Sequence of chain 1.C:
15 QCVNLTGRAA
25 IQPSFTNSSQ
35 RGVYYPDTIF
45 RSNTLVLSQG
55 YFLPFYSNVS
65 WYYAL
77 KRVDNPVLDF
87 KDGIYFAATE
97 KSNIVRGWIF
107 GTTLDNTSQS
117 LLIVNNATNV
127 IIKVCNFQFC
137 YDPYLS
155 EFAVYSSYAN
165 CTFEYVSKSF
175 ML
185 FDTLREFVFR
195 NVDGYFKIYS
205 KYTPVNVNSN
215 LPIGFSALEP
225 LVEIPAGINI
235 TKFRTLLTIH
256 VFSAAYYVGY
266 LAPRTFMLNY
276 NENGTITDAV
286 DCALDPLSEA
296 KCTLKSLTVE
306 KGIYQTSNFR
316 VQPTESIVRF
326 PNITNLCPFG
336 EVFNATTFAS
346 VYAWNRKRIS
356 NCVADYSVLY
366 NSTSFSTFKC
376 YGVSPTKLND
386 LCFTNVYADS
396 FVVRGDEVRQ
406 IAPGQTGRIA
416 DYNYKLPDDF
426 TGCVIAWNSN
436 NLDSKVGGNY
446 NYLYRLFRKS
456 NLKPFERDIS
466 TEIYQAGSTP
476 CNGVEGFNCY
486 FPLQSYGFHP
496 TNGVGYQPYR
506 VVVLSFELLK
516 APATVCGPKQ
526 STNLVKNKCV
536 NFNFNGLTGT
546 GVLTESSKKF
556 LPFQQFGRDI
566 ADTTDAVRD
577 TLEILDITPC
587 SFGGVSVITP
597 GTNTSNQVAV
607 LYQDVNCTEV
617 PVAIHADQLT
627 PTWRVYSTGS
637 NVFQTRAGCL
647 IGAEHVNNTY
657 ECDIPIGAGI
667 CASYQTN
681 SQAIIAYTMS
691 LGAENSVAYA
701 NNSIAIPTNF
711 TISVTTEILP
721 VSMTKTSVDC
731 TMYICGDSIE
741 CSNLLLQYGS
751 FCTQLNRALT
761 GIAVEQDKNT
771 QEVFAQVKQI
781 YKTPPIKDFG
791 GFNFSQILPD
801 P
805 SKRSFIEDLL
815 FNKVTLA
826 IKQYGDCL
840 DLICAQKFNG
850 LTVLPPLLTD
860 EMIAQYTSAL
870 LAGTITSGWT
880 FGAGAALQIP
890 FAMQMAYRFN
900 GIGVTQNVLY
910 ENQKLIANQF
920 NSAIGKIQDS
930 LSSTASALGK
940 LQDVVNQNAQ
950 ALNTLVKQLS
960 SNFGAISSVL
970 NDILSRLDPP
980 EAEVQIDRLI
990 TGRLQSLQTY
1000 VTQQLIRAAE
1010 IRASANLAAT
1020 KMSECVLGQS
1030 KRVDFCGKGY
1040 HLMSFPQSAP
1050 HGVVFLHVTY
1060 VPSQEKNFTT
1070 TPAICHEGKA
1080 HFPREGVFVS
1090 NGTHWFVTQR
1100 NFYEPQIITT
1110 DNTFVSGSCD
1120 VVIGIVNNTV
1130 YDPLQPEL

Sequence of chain 1.B:
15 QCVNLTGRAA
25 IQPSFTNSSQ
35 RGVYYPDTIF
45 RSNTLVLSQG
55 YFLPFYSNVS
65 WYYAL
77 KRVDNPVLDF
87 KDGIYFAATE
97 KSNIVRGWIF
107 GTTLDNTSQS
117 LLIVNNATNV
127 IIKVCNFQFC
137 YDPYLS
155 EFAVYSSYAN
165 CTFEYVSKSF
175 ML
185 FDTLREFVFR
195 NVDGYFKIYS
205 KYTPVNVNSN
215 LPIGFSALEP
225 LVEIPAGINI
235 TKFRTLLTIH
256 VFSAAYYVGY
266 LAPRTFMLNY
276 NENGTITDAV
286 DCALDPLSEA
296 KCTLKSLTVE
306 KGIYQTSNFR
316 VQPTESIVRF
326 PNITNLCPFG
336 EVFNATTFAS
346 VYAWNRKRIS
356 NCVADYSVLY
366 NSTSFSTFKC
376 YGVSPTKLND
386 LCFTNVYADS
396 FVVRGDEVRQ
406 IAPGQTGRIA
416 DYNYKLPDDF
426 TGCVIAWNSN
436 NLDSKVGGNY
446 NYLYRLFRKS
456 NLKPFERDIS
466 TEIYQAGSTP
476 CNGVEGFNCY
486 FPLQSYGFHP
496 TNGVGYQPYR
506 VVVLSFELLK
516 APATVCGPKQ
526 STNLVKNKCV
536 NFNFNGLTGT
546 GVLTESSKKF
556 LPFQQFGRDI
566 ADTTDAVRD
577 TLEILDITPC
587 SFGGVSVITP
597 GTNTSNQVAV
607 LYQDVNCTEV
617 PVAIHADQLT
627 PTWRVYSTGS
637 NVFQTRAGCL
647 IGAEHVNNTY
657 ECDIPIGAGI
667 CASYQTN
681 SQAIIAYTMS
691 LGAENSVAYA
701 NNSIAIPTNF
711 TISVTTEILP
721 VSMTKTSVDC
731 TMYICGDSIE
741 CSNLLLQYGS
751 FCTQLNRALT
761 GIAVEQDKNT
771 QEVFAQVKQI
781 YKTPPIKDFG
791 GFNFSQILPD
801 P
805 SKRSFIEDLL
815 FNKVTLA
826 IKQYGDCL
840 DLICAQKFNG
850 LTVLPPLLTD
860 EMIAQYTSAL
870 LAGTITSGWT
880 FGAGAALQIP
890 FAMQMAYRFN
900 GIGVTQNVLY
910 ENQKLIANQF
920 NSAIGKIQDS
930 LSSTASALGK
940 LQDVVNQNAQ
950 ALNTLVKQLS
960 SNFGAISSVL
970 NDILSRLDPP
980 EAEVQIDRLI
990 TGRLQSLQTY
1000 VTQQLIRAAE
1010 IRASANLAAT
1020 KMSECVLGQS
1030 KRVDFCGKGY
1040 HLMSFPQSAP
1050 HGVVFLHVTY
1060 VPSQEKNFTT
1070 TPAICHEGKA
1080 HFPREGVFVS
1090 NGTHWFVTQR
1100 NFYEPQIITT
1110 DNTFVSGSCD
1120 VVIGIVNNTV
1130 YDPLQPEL

A small-molecule ligand and the protein it binds are described below.
Small molecule (SMILES): CC(=O)N[C@@H]1[C@@H](O)[C@H](O)[C@@H](CO)O[C@H]1O

Binding-site contacts:
Ligand atom C8 contacts residue ILE826 of chain 1.C at 4.1 Å (hydrophobic).
Ligand atom O5 contacts residue ASN612 of chain 1.B at 2.4 Å (h-bond).
Ligand atom N2 contacts residue ASN612 of chain 1.B at 2.9 Å (h-bond).
Ligand atom C5 contacts residue ASN612 of chain 1.B at 3.7 Å.
Ligand atom N2 contacts residue GLN828 of chain 1.C at 4.3 Å.
Ligand atom C1 contacts residue ASN612 of chain 1.B at 1.4 Å.
Ligand atom C7 contacts residue ASN612 of chain 1.B at 3.6 Å.
Ligand atom C4 contacts residue ASN612 of chain 1.B at 4.2 Å.
Ligand atom C2 contacts residue ASN612 of chain 1.B at 2.4 Å.
Ligand atom O7 contacts residue GLN640 of chain 1.B at 4.3 Å.
Ligand atom C3 contacts residue ASN612 of chain 1.B at 3.8 Å.
Ligand atom O7 contacts residue ASN612 of chain 1.B at 3.8 Å.